Sequence of chain 1.A:
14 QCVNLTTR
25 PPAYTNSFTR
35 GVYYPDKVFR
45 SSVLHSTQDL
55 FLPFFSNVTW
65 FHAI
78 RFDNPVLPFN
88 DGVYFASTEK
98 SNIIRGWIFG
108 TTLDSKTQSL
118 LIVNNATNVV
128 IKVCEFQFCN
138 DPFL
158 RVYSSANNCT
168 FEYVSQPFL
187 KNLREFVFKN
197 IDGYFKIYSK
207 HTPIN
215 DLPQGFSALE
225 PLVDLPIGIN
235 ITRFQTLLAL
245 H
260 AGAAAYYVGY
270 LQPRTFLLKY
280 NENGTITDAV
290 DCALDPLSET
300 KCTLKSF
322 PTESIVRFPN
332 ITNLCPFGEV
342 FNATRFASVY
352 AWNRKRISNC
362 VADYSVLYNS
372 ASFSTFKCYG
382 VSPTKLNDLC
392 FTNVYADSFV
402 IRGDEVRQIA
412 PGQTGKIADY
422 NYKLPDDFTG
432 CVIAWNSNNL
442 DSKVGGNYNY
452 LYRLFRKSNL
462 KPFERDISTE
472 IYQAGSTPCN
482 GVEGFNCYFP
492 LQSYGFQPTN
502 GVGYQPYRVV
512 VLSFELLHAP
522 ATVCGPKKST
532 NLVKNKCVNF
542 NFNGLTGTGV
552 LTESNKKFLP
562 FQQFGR

Binding-site contacts:
Ligand atom C5 contacts residue ASN481 of chain 1.A at 4.4 Å.
Ligand atom C1 contacts residue ASN59 of chain 1.C at 1.4 Å.
Ligand atom O2 contacts residue ILE96 of chain 1.B at 3.7 Å.
Ligand atom C5 contacts residue CYS480 of chain 1.A at 4.0 Å (hydrophobic).
Ligand atom O7 contacts residue THR58 of chain 1.C at 3.9 Å.
Ligand atom O6 contacts residue ILE96 of chain 1.B at 3.3 Å.
Ligand atom O5 contacts residue ASN59 of chain 1.C at 2.4 Å (h-bond).
Ligand atom O5 contacts residue VAL483 of chain 1.A at 4.0 Å.
Ligand atom N2 contacts residue ASN59 of chain 1.C at 2.9 Å (h-bond).
Ligand atom C4 contacts residue PRO479 of chain 1.A at 4.4 Å (hydrophobic).
Ligand atom O4 contacts residue ASN481 of chain 1.A at 4.1 Å.
Ligand atom C7 contacts residue THR58 of chain 1.C at 4.2 Å.
Ligand atom C8 contacts residue THR58 of chain 1.C at 4.5 Å.
Ligand atom O5 contacts residue VAL483 of chain 1.A at 4.3 Å.
Ligand atom C6 contacts residue PRO479 of chain 1.A at 4.0 Å (hydrophobic).
Ligand atom C6 contacts residue CYS480 of chain 1.A at 3.6 Å (hydrophobic).
Ligand atom C6 contacts residue ILE96 of chain 1.B at 3.9 Å (hydrophobic).
Ligand atom O5 contacts residue ASN97 of chain 1.B at 3.0 Å (h-bond).
Ligand atom C3 contacts residue ASN59 of chain 1.C at 3.8 Å.
Ligand atom C1 contacts residue ILE96 of chain 1.B at 4.3 Å (hydrophobic).
Ligand atom O4 contacts residue THR478 of chain 1.A at 3.6 Å.
Ligand atom C5 contacts residue VAL483 of chain 1.A at 4.2 Å (hydrophobic).
Ligand atom C6 contacts residue ASN97 of chain 1.B at 3.4 Å.
Ligand atom C4 contacts residue ASN481 of chain 1.A at 4.4 Å.
Ligand atom C4 contacts residue THR478 of chain 1.A at 4.4 Å.
Ligand atom O7 contacts residue ASN59 of chain 1.C at 3.8 Å.
Ligand atom C5 contacts residue ILE96 of chain 1.B at 3.9 Å (hydrophobic).
Ligand atom C5 contacts residue PRO479 of chain 1.A at 4.4 Å (hydrophobic).
Ligand atom C2 contacts residue ILE96 of chain 1.B at 4.4 Å (hydrophobic).
Ligand atom C2 contacts residue ASN59 of chain 1.C at 2.5 Å.
Ligand atom C1 contacts residue ASN97 of chain 1.B at 4.0 Å.
Ligand atom C6 contacts residue VAL483 of chain 1.A at 3.6 Å (hydrophobic).
Ligand atom C4 contacts residue ASN59 of chain 1.C at 4.2 Å.
Ligand atom C5 contacts residue ASN97 of chain 1.B at 3.8 Å.
Ligand atom C7 contacts residue ASN59 of chain 1.C at 3.5 Å.
Ligand atom C5 contacts residue ASN59 of chain 1.C at 3.7 Å.

Sequence of chain 1.B:
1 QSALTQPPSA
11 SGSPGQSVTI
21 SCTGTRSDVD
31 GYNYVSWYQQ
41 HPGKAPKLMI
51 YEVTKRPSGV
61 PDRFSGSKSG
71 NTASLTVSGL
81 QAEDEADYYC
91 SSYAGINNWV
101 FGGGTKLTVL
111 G

Sequence of chain 1.C:
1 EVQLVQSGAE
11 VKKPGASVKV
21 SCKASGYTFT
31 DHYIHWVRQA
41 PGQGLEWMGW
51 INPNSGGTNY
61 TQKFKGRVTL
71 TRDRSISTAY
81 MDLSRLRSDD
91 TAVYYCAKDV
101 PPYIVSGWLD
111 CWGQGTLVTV

The small molecule below binds the protein below.
Small molecule (SMILES): CC(=O)N[C@H]1[C@H](O[C@H]2[C@H](O)[C@@H](NC(C)=O)CO[C@@H]2CO[C@@H]2O[C@@H](C)[C@@H](O)[C@@H](O)[C@@H]2O)O[C@H](CO)[C@@H](O)[C@@H]1O